Sequence of chain 2.A:
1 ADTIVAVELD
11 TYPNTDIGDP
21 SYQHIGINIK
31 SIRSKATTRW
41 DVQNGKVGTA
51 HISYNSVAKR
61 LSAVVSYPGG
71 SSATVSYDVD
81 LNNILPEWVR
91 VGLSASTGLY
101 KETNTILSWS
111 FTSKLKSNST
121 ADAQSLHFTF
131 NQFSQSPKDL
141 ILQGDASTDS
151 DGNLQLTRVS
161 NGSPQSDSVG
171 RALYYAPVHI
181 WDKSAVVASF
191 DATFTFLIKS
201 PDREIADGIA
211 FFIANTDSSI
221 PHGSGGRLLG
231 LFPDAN

A small-molecule ligand and the protein it binds are described below.
Small molecule (SMILES): CO[C@H]1O[C@H](CO)[C@@H](O)[C@H](O)[C@@H]1O

Binding-site contacts:
Ligand atom C6 contacts residue TYR12 of chain 2.A at 3.9 Å (hydrophobic).
Ligand atom O6 contacts residue ALA206 of chain 2.A at 3.2 Å.
Ligand atom C4 contacts residue ASP207 of chain 2.A at 3.4 Å.
Ligand atom C4 contacts residue ARG227 of chain 2.A at 3.9 Å.
Ligand atom O6 contacts residue ASP207 of chain 2.A at 2.8 Å (salt-bridge).
Ligand atom O4 contacts residue ARG227 of chain 2.A at 3.4 Å (salt-bridge).
Ligand atom C3 contacts residue ARG227 of chain 2.A at 4.0 Å.
Ligand atom C6 contacts residue LEU99 of chain 2.A at 4.0 Å (hydrophobic).
Ligand atom C6 contacts residue ASP207 of chain 2.A at 3.6 Å.
Ligand atom O6 contacts residue TYR100 of chain 2.A at 3.2 Å (h-bond).
Ligand atom O4 contacts residue TYR12 of chain 2.A at 4.0 Å.
Ligand atom C1 contacts residue LEU99 of chain 2.A at 3.8 Å (hydrophobic).
Ligand atom C6 contacts residue TYR100 of chain 2.A at 3.9 Å (hydrophobic).
Ligand atom O3 contacts residue ARG227 of chain 2.A at 3.0 Å (salt-bridge).
Ligand atom O3 contacts residue GLY226 of chain 2.A at 3.6 Å.
Ligand atom C6 contacts residue ALA206 of chain 2.A at 3.6 Å (hydrophobic).
Ligand atom O2 contacts residue GLY98 of chain 2.A at 3.7 Å.
Ligand atom C4 contacts residue GLY226 of chain 2.A at 4.1 Å.
Ligand atom O5 contacts residue TYR100 of chain 2.A at 4.4 Å.
Ligand atom C5 contacts residue ASP207 of chain 2.A at 4.1 Å.
Ligand atom O4 contacts residue ASN14 of chain 2.A at 3.0 Å (h-bond).
Ligand atom O4 contacts residue ASP207 of chain 2.A at 2.6 Å (salt-bridge).
Ligand atom C5 contacts residue LEU99 of chain 2.A at 4.0 Å (hydrophobic).
Ligand atom O5 contacts residue GLY98 of chain 2.A at 4.0 Å.
Ligand atom O2 contacts residue GLY226 of chain 2.A at 4.2 Å.
Ligand atom O2 contacts residue LEU99 of chain 2.A at 3.9 Å.
Ligand atom C3 contacts residue GLY226 of chain 2.A at 4.4 Å.
Ligand atom C4 contacts residue ASN14 of chain 2.A at 4.1 Å.
Ligand atom O3 contacts residue GLY225 of chain 2.A at 4.4 Å.
Ligand atom O4 contacts residue GLY226 of chain 2.A at 4.1 Å.
Ligand atom C7 contacts residue LEU99 of chain 2.A at 4.1 Å (hydrophobic).
Ligand atom O5 contacts residue LEU99 of chain 2.A at 3.0 Å (h-bond).
Ligand atom C3 contacts residue ASN14 of chain 2.A at 4.3 Å.
Ligand atom O6 contacts residue GLY98 of chain 2.A at 3.3 Å.
Ligand atom O6 contacts residue LEU99 of chain 2.A at 3.1 Å (h-bond).
Ligand atom C5 contacts residue TYR12 of chain 2.A at 4.2 Å (hydrophobic).